Binding-site contacts:
Ligand atom PB contacts residue MG1 of chain 1.U at 3.9 Å.
Ligand atom C5' contacts residue GLY183 of chain 1.J at 3.7 Å.
Ligand atom O2A contacts residue MET186 of chain 1.J at 3.3 Å.
Ligand atom O3G contacts residue FPD1 of chain 1.W at 3.6 Å.
Ligand atom O1B contacts residue ALA182 of chain 1.J at 2.7 Å (h-bond).
Ligand atom O3G contacts residue LYS181 of chain 1.J at 2.8 Å (salt-bridge).
Ligand atom C2 contacts residue PHE355 of chain 1.J at 3.3 Å (hydrophobic).
Ligand atom O2G contacts residue ARG212 of chain 1.J at 3.6 Å (salt-bridge).
Ligand atom O3A contacts residue THR185 of chain 1.J at 3.9 Å.
Ligand atom C8 contacts residue GLY183 of chain 1.J at 3.1 Å.
Ligand atom C6 contacts residue MET186 of chain 1.J at 3.6 Å (hydrophobic).
Ligand atom C8 contacts residue MET186 of chain 1.J at 3.8 Å (hydrophobic).
Ligand atom O1B contacts residue LYS184 of chain 1.J at 3.1 Å (salt-bridge).
Ligand atom N7 contacts residue GLY183 of chain 1.J at 3.4 Å.
Ligand atom C4 contacts residue MET186 of chain 1.J at 3.5 Å (hydrophobic).
Ligand atom O2G contacts residue MG1 of chain 1.U at 2.2 Å.
Ligand atom O3B contacts residue MG1 of chain 1.U at 3.9 Å.
Ligand atom N3 contacts residue PHE355 of chain 1.J at 3.3 Å.
Ligand atom N9 contacts residue MET186 of chain 1.J at 3.7 Å.
Ligand atom N1 contacts residue MET186 of chain 1.J at 3.7 Å.
Ligand atom O2B contacts residue MG1 of chain 1.U at 2.8 Å.
Ligand atom PG contacts residue MG1 of chain 1.U at 3.6 Å.
Ligand atom N7 contacts residue MET186 of chain 1.J at 3.2 Å.
Ligand atom O3G contacts residue PRO180 of chain 1.J at 3.8 Å.
Ligand atom O3A contacts residue GLY183 of chain 1.J at 3.4 Å (h-bond).
Ligand atom S1G contacts residue LYS181 of chain 1.J at 3.4 Å.
Ligand atom O2G contacts residue FPD1 of chain 1.W at 3.8 Å.
Ligand atom O2A contacts residue THR185 of chain 1.J at 3.9 Å.
Ligand atom O3B contacts residue LYS181 of chain 1.J at 3.7 Å.
Ligand atom O1B contacts residue GLY183 of chain 1.J at 3.0 Å (h-bond).
Ligand atom PB contacts residue GLY183 of chain 1.J at 3.9 Å.
Ligand atom O2B contacts residue LYS184 of chain 1.J at 3.4 Å.
Ligand atom N6 contacts residue THR158 of chain 1.J at 3.3 Å (h-bond).
Ligand atom O1B contacts residue LYS181 of chain 1.J at 3.3 Å.
Ligand atom O2B contacts residue THR185 of chain 1.J at 3.0 Å (h-bond).
Ligand atom PG contacts residue LYS181 of chain 1.J at 3.9 Å.
Ligand atom C5 contacts residue MET186 of chain 1.J at 3.5 Å (hydrophobic).
Ligand atom C4 contacts residue PHE355 of chain 1.J at 3.8 Å (hydrophobic).
Ligand atom O3A contacts residue LYS184 of chain 1.J at 3.5 Å (salt-bridge).
Ligand atom PB contacts residue LYS184 of chain 1.J at 3.6 Å.

The protein below binds the small molecule below.
Small molecule (SMILES): Nc1ncnc2c1ncn2[C@@H]1O[C@H](COP(=O)(O)OP(=O)(O)OP(O)(O)=S)[C@@H](O)[C@H]1O

Sequence of chain 1.J:
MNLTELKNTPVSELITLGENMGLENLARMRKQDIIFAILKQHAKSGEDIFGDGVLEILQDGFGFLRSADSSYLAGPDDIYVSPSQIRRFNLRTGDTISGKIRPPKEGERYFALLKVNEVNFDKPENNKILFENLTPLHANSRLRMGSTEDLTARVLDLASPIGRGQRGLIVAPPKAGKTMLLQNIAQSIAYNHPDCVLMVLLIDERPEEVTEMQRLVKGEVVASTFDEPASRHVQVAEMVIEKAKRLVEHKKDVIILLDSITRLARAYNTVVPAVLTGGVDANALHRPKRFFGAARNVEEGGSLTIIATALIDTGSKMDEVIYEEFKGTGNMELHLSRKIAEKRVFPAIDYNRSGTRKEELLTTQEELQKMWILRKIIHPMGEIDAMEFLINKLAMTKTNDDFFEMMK